The protein below binds the small molecule below.
Small molecule (SMILES): Nc1ncnc2c1ncn2[C@H]1C[C@H](O)[C@@H](CO[P](=O)(O)O[P](=O)(O)OP(=O)(O)O)O1

Binding-site contacts:
Ligand atom O2B contacts residue PRO69 of chain 1.A at 3.4 Å (h-bond).
Ligand atom O1B contacts residue GLY73 of chain 1.A at 3.8 Å.
Ligand atom O2G contacts residue PRO69 of chain 1.A at 4.0 Å.
Ligand atom O3' contacts residue ASN242 of chain 1.A at 3.8 Å.
Ligand atom N6 contacts residue ASP102 of chain 1.A at 3.1 Å (salt-bridge).
Ligand atom C6 contacts residue ASP102 of chain 1.A at 4.0 Å.
Ligand atom O3A contacts residue SER72 of chain 1.A at 3.6 Å (h-bond).
Ligand atom PB contacts residue LYS74 of chain 1.A at 3.5 Å.
Ligand atom O3A contacts residue GLY73 of chain 1.A at 2.8 Å (h-bond).
Ligand atom O5' contacts residue THR76 of chain 1.A at 3.6 Å (h-bond).
Ligand atom PB contacts residue GLY73 of chain 1.A at 3.3 Å.
Ligand atom O3G contacts residue GLN196 of chain 1.A at 3.1 Å (h-bond).
Ligand atom PG contacts residue GLN196 of chain 1.A at 3.4 Å.
Ligand atom N3 contacts residue GLY267 of chain 1.A at 3.7 Å.
Ligand atom O4' contacts residue TYR105 of chain 1.A at 3.1 Å (h-bond).
Ligand atom O1B contacts residue LYS74 of chain 1.A at 3.0 Å.
Ligand atom O2B contacts residue SER71 of chain 1.A at 3.6 Å.
Ligand atom O4' contacts residue THR76 of chain 1.A at 3.7 Å.
Ligand atom O3G contacts residue THR75 of chain 1.A at 2.9 Å (h-bond).
Ligand atom C1' contacts residue TYR105 of chain 1.A at 3.7 Å (hydrophobic).
Ligand atom O3B contacts residue SER71 of chain 1.A at 3.2 Å (h-bond).
Ligand atom O1G contacts residue GLU70 of chain 1.A at 3.6 Å (salt-bridge).
Ligand atom N3 contacts residue TYR105 of chain 1.A at 3.8 Å.
Ligand atom O2B contacts residue SER72 of chain 1.A at 2.5 Å (h-bond).
Ligand atom C5' contacts residue GLY73 of chain 1.A at 3.7 Å.
Ligand atom O2G contacts residue GLU70 of chain 1.A at 3.8 Å.
Ligand atom O2G contacts residue GLN196 of chain 1.A at 2.7 Å.
Ligand atom C4 contacts residue TYR105 of chain 1.A at 3.7 Å (hydrophobic).
Ligand atom O3A contacts residue LYS74 of chain 1.A at 3.7 Å.
Ligand atom O1B contacts residue THR75 of chain 1.A at 2.5 Å (h-bond).
Ligand atom PB contacts residue THR75 of chain 1.A at 3.8 Å.
Ligand atom O2A contacts residue THR75 of chain 1.A at 3.0 Å.
Ligand atom O2A contacts residue THR76 of chain 1.A at 3.1 Å (h-bond).
Ligand atom O2B contacts residue GLY73 of chain 1.A at 2.9 Å (h-bond).
Ligand atom N9 contacts residue TYR105 of chain 1.A at 3.8 Å.
Ligand atom C5' contacts residue THR76 of chain 1.A at 3.8 Å.
Ligand atom O2B contacts residue LYS74 of chain 1.A at 3.1 Å (salt-bridge).
Ligand atom PB contacts residue SER72 of chain 1.A at 3.6 Å.
Ligand atom O2G contacts residue LYS74 of chain 1.A at 2.9 Å (salt-bridge).
Ligand atom O1G contacts residue GLN196 of chain 1.A at 3.3 Å (h-bond).

Sequence of chain 1.A:
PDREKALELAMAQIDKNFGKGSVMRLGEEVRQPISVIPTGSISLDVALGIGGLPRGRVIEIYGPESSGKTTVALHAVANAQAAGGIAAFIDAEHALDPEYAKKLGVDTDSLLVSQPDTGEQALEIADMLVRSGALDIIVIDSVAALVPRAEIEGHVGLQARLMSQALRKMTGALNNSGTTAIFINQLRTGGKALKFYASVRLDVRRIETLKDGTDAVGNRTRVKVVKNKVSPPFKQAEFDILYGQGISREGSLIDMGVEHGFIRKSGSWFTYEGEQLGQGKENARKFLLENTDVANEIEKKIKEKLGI